Sequence of chain 1.B:
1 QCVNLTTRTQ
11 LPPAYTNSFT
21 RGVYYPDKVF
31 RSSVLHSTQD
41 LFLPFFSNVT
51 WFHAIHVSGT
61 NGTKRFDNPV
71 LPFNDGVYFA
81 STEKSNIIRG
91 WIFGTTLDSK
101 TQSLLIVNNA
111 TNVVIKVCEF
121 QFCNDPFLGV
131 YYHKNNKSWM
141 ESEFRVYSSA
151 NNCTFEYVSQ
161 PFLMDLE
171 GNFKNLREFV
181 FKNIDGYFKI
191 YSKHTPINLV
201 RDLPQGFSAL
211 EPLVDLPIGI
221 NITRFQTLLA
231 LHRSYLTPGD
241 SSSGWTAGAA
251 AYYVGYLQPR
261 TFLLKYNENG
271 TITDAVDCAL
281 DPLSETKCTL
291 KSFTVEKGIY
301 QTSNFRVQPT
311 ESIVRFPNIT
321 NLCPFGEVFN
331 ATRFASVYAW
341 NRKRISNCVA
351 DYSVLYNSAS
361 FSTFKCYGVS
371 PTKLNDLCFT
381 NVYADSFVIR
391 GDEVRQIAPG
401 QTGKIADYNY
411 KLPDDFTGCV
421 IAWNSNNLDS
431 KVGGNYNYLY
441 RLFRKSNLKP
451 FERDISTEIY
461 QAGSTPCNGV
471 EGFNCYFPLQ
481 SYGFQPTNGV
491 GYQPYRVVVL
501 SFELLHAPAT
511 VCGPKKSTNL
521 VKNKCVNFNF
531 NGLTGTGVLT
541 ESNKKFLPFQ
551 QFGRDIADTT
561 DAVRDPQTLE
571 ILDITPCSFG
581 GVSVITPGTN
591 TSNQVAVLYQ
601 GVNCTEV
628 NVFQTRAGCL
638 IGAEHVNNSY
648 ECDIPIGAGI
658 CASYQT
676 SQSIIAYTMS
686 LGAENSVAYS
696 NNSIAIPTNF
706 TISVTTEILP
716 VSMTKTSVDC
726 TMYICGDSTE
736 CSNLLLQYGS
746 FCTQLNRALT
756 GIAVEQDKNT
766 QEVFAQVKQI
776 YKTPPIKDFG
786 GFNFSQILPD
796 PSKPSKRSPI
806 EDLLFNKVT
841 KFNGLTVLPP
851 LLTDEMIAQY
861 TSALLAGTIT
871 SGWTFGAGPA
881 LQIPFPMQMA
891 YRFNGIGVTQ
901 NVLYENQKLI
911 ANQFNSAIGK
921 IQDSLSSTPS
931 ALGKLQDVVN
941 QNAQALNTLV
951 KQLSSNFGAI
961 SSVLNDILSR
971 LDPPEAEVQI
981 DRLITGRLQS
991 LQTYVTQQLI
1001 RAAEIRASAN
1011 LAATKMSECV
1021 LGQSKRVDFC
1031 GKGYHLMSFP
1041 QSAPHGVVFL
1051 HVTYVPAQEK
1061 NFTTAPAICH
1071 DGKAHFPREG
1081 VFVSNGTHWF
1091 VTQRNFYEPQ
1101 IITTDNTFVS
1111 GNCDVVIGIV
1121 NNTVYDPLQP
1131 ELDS

Binding-site contacts:
Ligand atom O5 contacts residue ASN590 of chain 1.B at 2.4 Å (h-bond).
Ligand atom C7 contacts residue ASN590 of chain 1.B at 3.6 Å.
Ligand atom O7 contacts residue ASN590 of chain 1.B at 3.5 Å.
Ligand atom C4 contacts residue ASN590 of chain 1.B at 4.3 Å.
Ligand atom C3 contacts residue ASN590 of chain 1.B at 3.9 Å.
Ligand atom C1 contacts residue ASN590 of chain 1.B at 1.5 Å.
Ligand atom C2 contacts residue ASN590 of chain 1.B at 2.6 Å.
Ligand atom N2 contacts residue ASN590 of chain 1.B at 3.0 Å (h-bond).
Ligand atom C5 contacts residue ASN590 of chain 1.B at 3.7 Å.

A small-molecule ligand and the protein it binds are described below.
Small molecule (SMILES): CC(=O)N[C@@H]1[C@@H](O)[C@H](O)[C@@H](CO)O[C@H]1O